The small molecule below binds the protein below.
Small molecule (SMILES): C[C@](N)(CCC[C@H](N)C(=O)O)C(=O)O

Binding-site contacts:
Ligand atom OAF contacts residue GLY100 of chain 1.A at 2.8 Å (h-bond).
Ligand atom OAE contacts residue ASN188 of chain 1.A at 3.0 Å (h-bond).
Ligand atom OAF contacts residue CYS99 of chain 1.A at 3.2 Å.
Ligand atom OAG contacts residue PRO96 of chain 1.A at 3.5 Å.
Ligand atom OAH contacts residue ASN37 of chain 1.A at 3.3 Å (h-bond).
Ligand atom CAP contacts residue PRO96 of chain 1.A at 3.4 Å (hydrophobic).
Ligand atom NAC contacts residue ASN37 of chain 1.A at 2.9 Å (h-bond).
Ligand atom CAQ contacts residue CYS99 of chain 1.A at 3.2 Å (hydrophobic).
Ligand atom OAE contacts residue ASN227 of chain 1.A at 2.9 Å (h-bond).
Ligand atom OAF contacts residue GLY255 of chain 1.A at 3.5 Å (h-bond).
Ligand atom NAB contacts residue ASN227 of chain 1.A at 3.5 Å (h-bond).
Ligand atom CAK contacts residue PRO96 of chain 1.A at 3.5 Å (hydrophobic).
Ligand atom CAQ contacts residue GLY255 of chain 1.A at 3.4 Å.
Ligand atom NAB contacts residue ASN90 of chain 1.A at 2.9 Å (h-bond).
Ligand atom OAG contacts residue ARG246 of chain 1.A at 2.9 Å (salt-bridge).
Ligand atom OAH contacts residue ASN101 of chain 1.A at 2.9 Å (h-bond).
Ligand atom CAS contacts residue ASN227 of chain 1.A at 3.3 Å.
Ligand atom CAQ contacts residue GLY100 of chain 1.A at 3.2 Å.
Ligand atom CAS contacts residue GLU245 of chain 1.A at 3.5 Å.
Ligand atom CAN contacts residue PHE39 of chain 1.A at 3.2 Å (hydrophobic).
Ligand atom CAN contacts residue CYS99 of chain 1.A at 1.8 Å (hydrophobic).
Ligand atom NAB contacts residue GLU245 of chain 1.A at 2.8 Å (salt-bridge).
Ligand atom OAH contacts residue GLY255 of chain 1.A at 2.7 Å (h-bond).
Ligand atom CAT contacts residue CYS99 of chain 1.A at 2.9 Å (hydrophobic).
Ligand atom OAH contacts residue GLY100 of chain 1.A at 3.3 Å (h-bond).
Ligand atom CAN contacts residue ASN37 of chain 1.A at 3.2 Å.
Ligand atom OAE contacts residue ARG246 of chain 1.A at 3.0 Å (salt-bridge).
Ligand atom CAK contacts residue ASN90 of chain 1.A at 3.5 Å.
Ligand atom CAQ contacts residue CYS254 of chain 1.A at 3.5 Å (hydrophobic).
Ligand atom OAG contacts residue ASN90 of chain 1.A at 2.9 Å (h-bond).
Ligand atom NAC contacts residue GLU245 of chain 1.A at 2.7 Å (salt-bridge).
Ligand atom NAC contacts residue CYS254 of chain 1.A at 3.3 Å (h-bond).
Ligand atom OAF contacts residue CYS254 of chain 1.A at 3.5 Å (h-bond).
Ligand atom CAJ contacts residue GLU245 of chain 1.A at 3.4 Å.
Ligand atom CAP contacts residue ASN227 of chain 1.A at 3.4 Å.
Ligand atom OAE contacts residue PRO96 of chain 1.A at 3.5 Å.
Ligand atom OAH contacts residue CYS99 of chain 1.A at 3.4 Å (h-bond).
Ligand atom OAF contacts residue THR256 of chain 1.A at 2.8 Å (h-bond).
Ligand atom NAB contacts residue ARG246 of chain 1.A at 2.8 Å (salt-bridge).
Ligand atom CAP contacts residue ARG246 of chain 1.A at 3.5 Å.

Sequence of chain 1.A:
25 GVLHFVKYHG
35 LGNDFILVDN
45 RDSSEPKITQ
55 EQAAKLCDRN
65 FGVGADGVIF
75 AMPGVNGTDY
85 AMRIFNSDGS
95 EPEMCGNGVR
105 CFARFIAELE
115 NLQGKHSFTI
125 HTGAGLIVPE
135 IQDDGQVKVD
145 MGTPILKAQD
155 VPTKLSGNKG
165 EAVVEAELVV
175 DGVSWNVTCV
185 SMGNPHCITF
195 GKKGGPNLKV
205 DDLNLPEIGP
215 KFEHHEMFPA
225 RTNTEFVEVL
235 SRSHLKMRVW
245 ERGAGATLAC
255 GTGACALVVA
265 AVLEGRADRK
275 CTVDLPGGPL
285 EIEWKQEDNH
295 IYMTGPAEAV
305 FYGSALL